Binding-site contacts:
Ligand atom OP1 contacts residue DC1 of chain 1.YB at 2.5 Å (h-bond).
Ligand atom N1 contacts residue GLY424 of chain 1.I at 4.1 Å.
Ligand atom C4' contacts residue DC1 of chain 1.YB at 4.5 Å.
Ligand atom OP2 contacts residue DC1 of chain 1.YB at 2.5 Å (h-bond).
Ligand atom N1 contacts residue PRO416 of chain 1.I at 3.1 Å (h-bond).
Ligand atom C5 contacts residue HIS415 of chain 1.I at 4.4 Å.
Ligand atom N7 contacts residue HIS415 of chain 1.I at 3.6 Å.
Ligand atom C5 contacts residue PRO416 of chain 1.I at 4.2 Å (hydrophobic).
Ligand atom C2 contacts residue GLY424 of chain 1.I at 4.2 Å.
Ligand atom N6 contacts residue SER417 of chain 1.I at 4.3 Å.
Ligand atom C4 contacts residue PRO416 of chain 1.I at 4.1 Å (hydrophobic).
Ligand atom C8 contacts residue PRO205 of chain 1.I at 4.3 Å (hydrophobic).
Ligand atom C5 contacts residue PRO205 of chain 1.I at 3.6 Å (hydrophobic).
Ligand atom N3 contacts residue PRO416 of chain 1.I at 3.5 Å.
Ligand atom C6 contacts residue PRO416 of chain 1.I at 3.7 Å (hydrophobic).
Ligand atom C2' contacts residue HIS415 of chain 1.I at 4.3 Å.
Ligand atom C5' contacts residue DC1 of chain 1.YB at 3.1 Å.
Ligand atom N7 contacts residue PRO205 of chain 1.I at 3.7 Å.
Ligand atom N6 contacts residue PRO205 of chain 1.I at 3.9 Å.
Ligand atom P contacts residue DC1 of chain 1.YB at 1.6 Å.
Ligand atom C2 contacts residue PRO416 of chain 1.I at 3.1 Å (hydrophobic).
Ligand atom N1 contacts residue VAL204 of chain 1.I at 4.4 Å.
Ligand atom C1' contacts residue PRO416 of chain 1.I at 4.3 Å (hydrophobic).
Ligand atom N9 contacts residue PRO416 of chain 1.I at 4.4 Å.
Ligand atom C8 contacts residue HIS415 of chain 1.I at 3.6 Å.
Ligand atom O5' contacts residue DC1 of chain 1.YB at 2.5 Å (h-bond).
Ligand atom N9 contacts residue HIS415 of chain 1.I at 4.3 Å.
Ligand atom N6 contacts residue ASN394 of chain 1.I at 4.0 Å.
Ligand atom C4 contacts residue PRO205 of chain 1.I at 4.2 Å (hydrophobic).
Ligand atom C6 contacts residue PRO205 of chain 1.I at 3.7 Å (hydrophobic).
Ligand atom N1 contacts residue PRO205 of chain 1.I at 4.4 Å.
Ligand atom N6 contacts residue PRO416 of chain 1.I at 4.3 Å.

Sequence of chain 1.I:
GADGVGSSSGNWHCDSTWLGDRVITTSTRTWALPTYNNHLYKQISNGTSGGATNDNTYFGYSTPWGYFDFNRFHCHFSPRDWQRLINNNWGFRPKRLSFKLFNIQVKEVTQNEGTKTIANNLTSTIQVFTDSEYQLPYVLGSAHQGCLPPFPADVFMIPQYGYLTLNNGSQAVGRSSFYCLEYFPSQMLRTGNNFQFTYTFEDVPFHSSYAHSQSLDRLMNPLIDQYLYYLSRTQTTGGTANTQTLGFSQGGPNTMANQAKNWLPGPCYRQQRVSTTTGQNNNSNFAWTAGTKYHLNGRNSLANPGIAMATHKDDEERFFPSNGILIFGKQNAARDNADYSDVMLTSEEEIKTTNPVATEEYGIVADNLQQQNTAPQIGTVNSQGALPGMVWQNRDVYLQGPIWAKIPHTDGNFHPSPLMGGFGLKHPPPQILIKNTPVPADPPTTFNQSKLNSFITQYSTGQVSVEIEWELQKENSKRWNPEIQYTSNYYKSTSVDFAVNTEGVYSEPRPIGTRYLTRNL

The small molecule below binds the protein below.
Small molecule (SMILES): Nc1ncnc2c1ncn2[C@H]1C[C@H](O)[C@@H](COP(=O)(O)O)O1